Sequence of chain 1.C:
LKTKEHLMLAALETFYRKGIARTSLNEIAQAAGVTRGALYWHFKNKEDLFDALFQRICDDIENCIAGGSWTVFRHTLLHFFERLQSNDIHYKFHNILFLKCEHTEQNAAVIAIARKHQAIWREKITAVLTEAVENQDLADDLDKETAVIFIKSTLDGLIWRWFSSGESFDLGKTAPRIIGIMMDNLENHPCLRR

Binding-site contacts:
Ligand atom CAN contacts residue TRP139 of chain 1.C at 4.0 Å (hydrophobic).
Ligand atom CAS contacts residue LEU95 of chain 1.C at 4.0 Å (hydrophobic).
Ligand atom CAJ contacts residue LEU95 of chain 1.C at 4.1 Å (hydrophobic).
Ligand atom CAO contacts residue THR94 of chain 1.C at 4.4 Å.
Ligand atom CAI contacts residue THR94 of chain 1.C at 3.7 Å.
Ligand atom CAI contacts residue LEU95 of chain 1.C at 3.6 Å (hydrophobic).
Ligand atom CAE contacts residue TRP139 of chain 1.C at 4.3 Å (hydrophobic).
Ligand atom CAM contacts residue LEU173 of chain 1.C at 4.3 Å (hydrophobic).
Ligand atom CAK contacts residue TRP139 of chain 1.C at 4.3 Å (hydrophobic).
Ligand atom CAM contacts residue PHE98 of chain 1.C at 3.7 Å (hydrophobic).
Ligand atom OAD contacts residue LYS170 of chain 1.C at 3.4 Å.
Ligand atom CAU contacts residue ASP174 of chain 1.C at 3.6 Å.
Ligand atom CAH contacts residue THR94 of chain 1.C at 3.4 Å.
Ligand atom CAM contacts residue ILE177 of chain 1.C at 3.8 Å (hydrophobic).
Ligand atom CAA contacts residue TRP139 of chain 1.C at 3.5 Å (hydrophobic).
Ligand atom CAA contacts residue HIS112 of chain 1.C at 4.0 Å.
Ligand atom CAG contacts residue ILE143 of chain 1.C at 4.0 Å (hydrophobic).
Ligand atom CAK contacts residue ILE143 of chain 1.C at 3.5 Å (hydrophobic).
Ligand atom CAJ contacts residue PHE98 of chain 1.C at 3.9 Å (hydrophobic).
Ligand atom CAE contacts residue ASP174 of chain 1.C at 3.9 Å.
Ligand atom CAN contacts residue ILE143 of chain 1.C at 3.9 Å (hydrophobic).
Ligand atom CAP contacts residue LEU95 of chain 1.C at 4.2 Å (hydrophobic).
Ligand atom CAP contacts residue PHE91 of chain 1.C at 4.0 Å (hydrophobic).
Ligand atom CAP contacts residue THR94 of chain 1.C at 4.0 Å.
Ligand atom CAH contacts residue PHE91 of chain 1.C at 3.7 Å (hydrophobic).
Ligand atom CAF contacts residue VAL146 of chain 1.C at 4.3 Å (hydrophobic).
Ligand atom CAR contacts residue TRP139 of chain 1.C at 4.2 Å (hydrophobic).
Ligand atom CAM contacts residue ASP174 of chain 1.C at 4.2 Å.
Ligand atom CAO contacts residue VAL146 of chain 1.C at 4.3 Å (hydrophobic).
Ligand atom CAF contacts residue LYS142 of chain 1.C at 4.0 Å.
Ligand atom CAQ contacts residue PHE91 of chain 1.C at 4.3 Å (hydrophobic).
Ligand atom OAD contacts residue ASP174 of chain 1.C at 2.5 Å (salt-bridge).
Ligand atom CAO contacts residue PHE91 of chain 1.C at 3.7 Å (hydrophobic).
Ligand atom CAL contacts residue PHE98 of chain 1.C at 3.5 Å (hydrophobic).
Ligand atom CAB contacts residue LEU173 of chain 1.C at 3.6 Å (hydrophobic).
Ligand atom CAG contacts residue TRP139 of chain 1.C at 4.3 Å (hydrophobic).
Ligand atom CAG contacts residue PHE91 of chain 1.C at 4.3 Å (hydrophobic).
Ligand atom CAF contacts residue PHE91 of chain 1.C at 4.0 Å (hydrophobic).
Ligand atom OAC contacts residue PHE91 of chain 1.C at 4.0 Å.
Ligand atom OAC contacts residue VAL146 of chain 1.C at 3.6 Å.

The protein below binds the small molecule below.
Small molecule (SMILES): C#C[C@]1(O)CC[C@H]2[C@@H]3CCc4cc(O)ccc4[C@H]3CC[C@@]21C